Binding-site contacts:
Ligand atom C5 contacts residue HIS110 of chain 1.A at 3.7 Å.
Ligand atom N1 contacts residue GLY172 of chain 1.A at 3.5 Å (h-bond).
Ligand atom S1 contacts residue CYS112 of chain 1.A at 2.6 Å (h-bond).
Ligand atom C3 contacts residue GLY172 of chain 1.A at 3.4 Å.
Ligand atom N3 contacts residue CYS112 of chain 1.A at 2.6 Å (h-bond).
Ligand atom C4 contacts residue GLY172 of chain 1.A at 4.0 Å.
Ligand atom C3 contacts residue CYS112 of chain 1.A at 4.2 Å (hydrophobic).
Ligand atom N3 contacts residue ILE111 of chain 1.A at 4.2 Å.
Ligand atom C7 contacts residue HIS110 of chain 1.A at 3.8 Å.
Ligand atom C5 contacts residue ASP173 of chain 1.A at 3.6 Å.
Ligand atom N2 contacts residue ASP173 of chain 1.A at 4.3 Å.
Ligand atom N2 contacts residue LYS174 of chain 1.A at 4.2 Å.
Ligand atom C1 contacts residue CYS112 of chain 1.A at 1.8 Å (hydrophobic).
Ligand atom S1 contacts residue GLY172 of chain 1.A at 3.3 Å (h-bond).
Ligand atom C2 contacts residue GLY172 of chain 1.A at 3.2 Å.
Ligand atom N2 contacts residue GLY172 of chain 1.A at 3.6 Å (h-bond).
Ligand atom C6 contacts residue HIS110 of chain 1.A at 4.0 Å.
Ligand atom C8 contacts residue HIS110 of chain 1.A at 3.5 Å.
Ligand atom C8 contacts residue ASP173 of chain 1.A at 3.8 Å.
Ligand atom C7 contacts residue ASP173 of chain 1.A at 3.9 Å.
Ligand atom S1 contacts residue ASP173 of chain 1.A at 4.5 Å.
Ligand atom S1 contacts residue HIS110 of chain 1.A at 3.7 Å.
Ligand atom C3 contacts residue ASP173 of chain 1.A at 3.9 Å.
Ligand atom N1 contacts residue LYS174 of chain 1.A at 3.7 Å.
Ligand atom C6 contacts residue ASP173 of chain 1.A at 3.7 Å.
Ligand atom C2 contacts residue CYS112 of chain 1.A at 2.6 Å (hydrophobic).
Ligand atom N1 contacts residue CYS112 of chain 1.A at 3.9 Å.
Ligand atom C4 contacts residue ASP173 of chain 1.A at 3.6 Å.
Ligand atom C9 contacts residue ASP173 of chain 1.A at 3.9 Å.
Ligand atom C6 contacts residue MET135 of chain 1.A at 4.0 Å (hydrophobic).
Ligand atom C3 contacts residue HIS110 of chain 1.A at 4.3 Å.
Ligand atom C5 contacts residue GLY172 of chain 1.A at 3.8 Å.
Ligand atom C9 contacts residue HIS110 of chain 1.A at 3.4 Å.
Ligand atom C4 contacts residue HIS110 of chain 1.A at 3.7 Å.
Ligand atom C1 contacts residue GLY172 of chain 1.A at 3.8 Å.

A protein and the small-molecule ligand that binds it are described below.
Small molecule (SMILES): [H]/N=C\c1nnc(-c2ccccc2)s1

Sequence of chain 1.A:
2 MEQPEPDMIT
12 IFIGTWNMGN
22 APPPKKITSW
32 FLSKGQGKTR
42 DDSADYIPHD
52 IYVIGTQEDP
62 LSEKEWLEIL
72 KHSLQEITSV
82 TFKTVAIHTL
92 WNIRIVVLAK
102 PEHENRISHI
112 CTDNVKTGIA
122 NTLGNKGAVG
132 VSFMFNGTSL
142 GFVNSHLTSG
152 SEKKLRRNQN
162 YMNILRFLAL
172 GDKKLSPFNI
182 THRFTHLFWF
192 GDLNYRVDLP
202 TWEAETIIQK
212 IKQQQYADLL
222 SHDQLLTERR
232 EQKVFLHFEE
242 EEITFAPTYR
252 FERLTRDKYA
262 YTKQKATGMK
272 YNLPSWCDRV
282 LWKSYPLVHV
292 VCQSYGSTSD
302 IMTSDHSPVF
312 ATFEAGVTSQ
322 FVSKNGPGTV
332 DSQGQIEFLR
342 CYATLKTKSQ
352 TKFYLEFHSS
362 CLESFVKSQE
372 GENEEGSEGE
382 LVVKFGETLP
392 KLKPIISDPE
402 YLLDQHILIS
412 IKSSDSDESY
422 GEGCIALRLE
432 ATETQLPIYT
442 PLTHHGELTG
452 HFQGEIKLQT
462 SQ